A small-molecule ligand and the protein it binds are described below.
Small molecule (SMILES): NC[C@H]1O[C@H](O[C@H]2[C@H](O)[C@@H](O[C@H]3O[C@H](CO)[C@@H](O)[C@H](N)[C@H]3O)[C@H](N)C[C@@H]2N)[C@H](O)[C@@H](O)[C@@H]1O

Binding-site contacts:
Ligand atom C12 contacts residue ASP166 of chain 1.D at 3.9 Å.
Ligand atom C12 contacts residue GLU270 of chain 1.D at 3.5 Å.
Ligand atom N2 contacts residue ASP269 of chain 1.D at 2.9 Å (salt-bridge).
Ligand atom N4 contacts residue GLU239 of chain 1.D at 3.4 Å (salt-bridge).
Ligand atom O10 contacts residue ASP166 of chain 1.D at 3.3 Å (salt-bridge).
Ligand atom C7 contacts residue GLU270 of chain 1.D at 3.6 Å.
Ligand atom C12 contacts residue ASP269 of chain 1.D at 3.5 Å.
Ligand atom C11 contacts residue ASP269 of chain 1.D at 3.2 Å.
Ligand atom O14 contacts residue GLU239 of chain 1.D at 2.7 Å (salt-bridge).
Ligand atom C7 contacts residue ASP166 of chain 1.D at 3.5 Å.
Ligand atom C5 contacts residue PHE272 of chain 1.D at 3.6 Å (hydrophobic).
Ligand atom C15 contacts residue ASN235 of chain 1.D at 3.6 Å.
Ligand atom C10 contacts residue ASP166 of chain 1.D at 3.2 Å.
Ligand atom C16 contacts residue GLU239 of chain 1.D at 3.1 Å.
Ligand atom O11 contacts residue ASP168 of chain 1.D at 3.4 Å (salt-bridge).
Ligand atom C8 contacts residue ASP166 of chain 1.D at 3.4 Å.
Ligand atom O13 contacts residue PHE167 of chain 1.D at 3.8 Å.
Ligand atom N3 contacts residue ASP168 of chain 1.D at 2.8 Å (salt-bridge).
Ligand atom C14 contacts residue ASP168 of chain 1.D at 3.8 Å.
Ligand atom O5 contacts residue ASP166 of chain 1.D at 3.9 Å.
Ligand atom C9 contacts residue ASP166 of chain 1.D at 3.5 Å.
Ligand atom N4 contacts residue ASP168 of chain 1.D at 3.9 Å.
Ligand atom C18 contacts residue GLU239 of chain 1.D at 3.2 Å.
Ligand atom N3 contacts residue ASP166 of chain 1.D at 2.9 Å (salt-bridge).
Ligand atom N3 contacts residue GLU270 of chain 1.D at 2.7 Å (salt-bridge).
Ligand atom O14 contacts residue ASN235 of chain 1.D at 2.9 Å (h-bond).
Ligand atom O8 contacts residue PHE272 of chain 1.D at 3.9 Å.
Ligand atom C3 contacts residue ASP199 of chain 1.D at 3.5 Å.
Ligand atom C1 contacts residue ASP166 of chain 1.D at 3.9 Å.
Ligand atom N4 contacts residue ASN235 of chain 1.D at 3.9 Å.
Ligand atom O13 contacts residue ASP168 of chain 1.D at 3.1 Å (salt-bridge).
Ligand atom N3 contacts residue PHE167 of chain 1.D at 3.7 Å.
Ligand atom N1 contacts residue PHE272 of chain 1.D at 2.9 Å (h-bond).
Ligand atom O7 contacts residue ASP199 of chain 1.D at 2.6 Å (salt-bridge).
Ligand atom O14 contacts residue CYS236 of chain 1.D at 3.5 Å (h-bond).
Ligand atom C6 contacts residue PHE272 of chain 1.D at 3.2 Å (hydrophobic).
Ligand atom C15 contacts residue ASP168 of chain 1.D at 3.5 Å.
Ligand atom O11 contacts residue ASP166 of chain 1.D at 3.9 Å.
Ligand atom N2 contacts residue PHE272 of chain 1.D at 2.9 Å (h-bond).
Ligand atom C7 contacts residue ASP168 of chain 1.D at 3.7 Å.

Sequence of chain 1.D:
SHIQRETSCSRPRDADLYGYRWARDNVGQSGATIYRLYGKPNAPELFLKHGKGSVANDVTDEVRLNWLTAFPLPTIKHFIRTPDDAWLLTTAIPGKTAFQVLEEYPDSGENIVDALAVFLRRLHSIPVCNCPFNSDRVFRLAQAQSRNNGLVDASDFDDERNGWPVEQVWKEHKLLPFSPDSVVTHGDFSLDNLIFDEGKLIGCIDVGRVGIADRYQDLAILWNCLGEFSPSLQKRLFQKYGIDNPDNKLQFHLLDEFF